Binding-site contacts:
Ligand atom C1 contacts residue LEU33 of chain 11.A at 4.0 Å (hydrophobic).
Ligand atom N2 contacts residue LEU154 of chain 11.A at 3.9 Å.
Ligand atom C8 contacts residue VAL39 of chain 11.A at 3.8 Å (hydrophobic).
Ligand atom C15 contacts residue LEU102 of chain 11.A at 3.8 Å (hydrophobic).
Ligand atom C1 contacts residue GLU151 of chain 11.A at 3.6 Å.
Ligand atom C15 contacts residue VAL79 of chain 11.A at 4.0 Å (hydrophobic).
Ligand atom N3 contacts residue ALA52 of chain 11.A at 3.5 Å.
Ligand atom C7 contacts residue GLY34 of chain 11.A at 3.7 Å.
Ligand atom C7 contacts residue VAL39 of chain 11.A at 3.9 Å (hydrophobic).
Ligand atom C6 contacts residue LYS54 of chain 11.A at 4.0 Å.
Ligand atom C4 contacts residue LYS54 of chain 11.A at 3.9 Å.
Ligand atom C6 contacts residue ASN36 of chain 11.A at 3.8 Å.
Ligand atom O1 contacts residue MET99 of chain 11.A at 3.3 Å.
Ligand atom C14 contacts residue THR167 of chain 11.A at 4.0 Å.
Ligand atom N3 contacts residue LEU102 of chain 11.A at 2.9 Å (h-bond).
Ligand atom C4 contacts residue ASP168 of chain 11.A at 3.5 Å.
Ligand atom C12 contacts residue ASP168 of chain 11.A at 4.0 Å.
Ligand atom O2 contacts residue ASP168 of chain 11.A at 3.2 Å.
Ligand atom C5 contacts residue ASN36 of chain 11.A at 3.5 Å.
Ligand atom O2 contacts residue LYS54 of chain 11.A at 3.0 Å (salt-bridge).
Ligand atom C16 contacts residue ALA52 of chain 11.A at 3.9 Å (hydrophobic).
Ligand atom C10 contacts residue VAL39 of chain 11.A at 4.0 Å (hydrophobic).
Ligand atom N3 contacts residue CYS101 of chain 11.A at 3.8 Å.
Ligand atom C13 contacts residue LEU154 of chain 11.A at 3.8 Å (hydrophobic).
Ligand atom C6 contacts residue GLY37 of chain 11.A at 3.9 Å.
Ligand atom C8 contacts residue LEU33 of chain 11.A at 3.7 Å (hydrophobic).
Ligand atom C1 contacts residue ASN152 of chain 11.A at 3.8 Å.
Ligand atom C7 contacts residue GLY37 of chain 11.A at 3.7 Å.
Ligand atom O1 contacts residue THR167 of chain 11.A at 3.8 Å.
Ligand atom C17 contacts residue LEU154 of chain 11.A at 4.0 Å (hydrophobic).
Ligand atom C5 contacts residue LYS54 of chain 11.A at 3.5 Å.
Ligand atom C2 contacts residue ASP168 of chain 11.A at 3.8 Å.
Ligand atom C16 contacts residue LEU102 of chain 11.A at 3.5 Å (hydrophobic).
Ligand atom C2 contacts residue ASN152 of chain 11.A at 4.0 Å.
Ligand atom C15 contacts residue GLU100 of chain 11.A at 3.5 Å.
Ligand atom C12 contacts residue LYS54 of chain 11.A at 4.1 Å.
Ligand atom N3 contacts residue GLU100 of chain 11.A at 3.4 Å (salt-bridge).
Ligand atom C15 contacts residue ALA52 of chain 11.A at 3.8 Å (hydrophobic).
Ligand atom C7 contacts residue LEU33 of chain 11.A at 3.7 Å (hydrophobic).
Ligand atom C11 contacts residue THR167 of chain 11.A at 3.8 Å.

Sequence of chain 11.A:
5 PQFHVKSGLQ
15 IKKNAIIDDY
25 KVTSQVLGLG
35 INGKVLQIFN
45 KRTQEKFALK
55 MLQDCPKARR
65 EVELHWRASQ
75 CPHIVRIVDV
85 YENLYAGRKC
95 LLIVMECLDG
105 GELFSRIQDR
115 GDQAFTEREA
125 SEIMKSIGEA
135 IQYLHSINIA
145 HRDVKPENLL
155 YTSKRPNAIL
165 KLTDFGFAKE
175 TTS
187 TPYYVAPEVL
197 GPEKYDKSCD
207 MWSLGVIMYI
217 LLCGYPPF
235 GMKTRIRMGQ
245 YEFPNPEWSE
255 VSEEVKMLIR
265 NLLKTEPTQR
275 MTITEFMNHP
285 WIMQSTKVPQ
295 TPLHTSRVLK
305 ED

This small molecule binds to this protein.
Small molecule (SMILES): C[C@@H](Nc1c(Nc2ccncc2)c(=O)c1=O)c1ccccc1